The protein below binds the small molecule below.
Small molecule (SMILES): CC(=O)C(=O)O

Binding-site contacts:
Ligand atom O contacts residue ASN300 of chain 5.A at 3.5 Å (h-bond).
Ligand atom O3 contacts residue HIS96 of chain 5.A at 3.1 Å (h-bond).
Ligand atom C contacts residue ASN300 of chain 5.A at 3.9 Å.
Ligand atom C contacts residue ARG15 of chain 5.A at 3.8 Å.
Ligand atom CA contacts residue TYR94 of chain 5.A at 3.9 Å (hydrophobic).
Ligand atom O3 contacts residue LYS75 of chain 5.A at 3.3 Å (salt-bridge).
Ligand atom CB contacts residue LEU129 of chain 5.A at 3.7 Å (hydrophobic).
Ligand atom O contacts residue MET132 of chain 5.A at 4.0 Å.
Ligand atom C contacts residue LYS75 of chain 5.A at 4.0 Å.
Ligand atom OXT contacts residue LYS75 of chain 5.A at 3.2 Å (salt-bridge).
Ligand atom CB contacts residue TYR94 of chain 5.A at 4.0 Å (hydrophobic).
Ligand atom CA contacts residue LYS75 of chain 5.A at 4.0 Å.
Ligand atom OXT contacts residue ARG15 of chain 5.A at 3.3 Å (salt-bridge).
Ligand atom O3 contacts residue TYR94 of chain 5.A at 3.6 Å.
Ligand atom O contacts residue ARG15 of chain 5.A at 3.1 Å (salt-bridge).
Ligand atom CA contacts residue HIS96 of chain 5.A at 4.1 Å.
Ligand atom CB contacts residue HIS96 of chain 5.A at 4.3 Å.
Ligand atom OXT contacts residue ASN300 of chain 5.A at 3.5 Å (h-bond).

Sequence of chain 5.A:
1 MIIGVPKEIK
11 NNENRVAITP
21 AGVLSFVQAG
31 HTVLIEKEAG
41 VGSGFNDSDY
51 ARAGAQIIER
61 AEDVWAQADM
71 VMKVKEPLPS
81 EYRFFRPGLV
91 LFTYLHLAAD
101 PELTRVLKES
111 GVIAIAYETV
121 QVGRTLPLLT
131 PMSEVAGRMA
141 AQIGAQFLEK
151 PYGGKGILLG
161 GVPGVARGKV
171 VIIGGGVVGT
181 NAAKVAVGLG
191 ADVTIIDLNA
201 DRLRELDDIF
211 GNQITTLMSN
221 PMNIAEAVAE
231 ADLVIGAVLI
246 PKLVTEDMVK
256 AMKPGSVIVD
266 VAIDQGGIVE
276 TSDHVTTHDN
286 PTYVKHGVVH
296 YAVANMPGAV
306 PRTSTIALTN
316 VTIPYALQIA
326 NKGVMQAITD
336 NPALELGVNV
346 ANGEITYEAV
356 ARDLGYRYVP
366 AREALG